Binding-site contacts:
Ligand atom C9 contacts residue GLU166 of chain 2.A at 4.0 Å.
Ligand atom O2 contacts residue HIS172 of chain 2.A at 4.1 Å.
Ligand atom C6 contacts residue GLU166 of chain 2.A at 3.9 Å.
Ligand atom C8 contacts residue PHE140 of chain 2.A at 3.7 Å (hydrophobic).
Ligand atom O2 contacts residue SER144 of chain 2.A at 3.5 Å (h-bond).
Ligand atom O3 contacts residue GLU166 of chain 2.A at 3.4 Å (salt-bridge).
Ligand atom C10 contacts residue CYS145 of chain 2.A at 3.9 Å (hydrophobic).
Ligand atom C13 contacts residue HIS164 of chain 2.A at 3.5 Å.
Ligand atom O3 contacts residue MET165 of chain 2.A at 3.2 Å.
Ligand atom C10 contacts residue ASN142 of chain 2.A at 4.0 Å.
Ligand atom O2 contacts residue GLU166 of chain 2.A at 3.8 Å.
Ligand atom C8 contacts residue HIS163 of chain 2.A at 3.8 Å.
Ligand atom BR1 contacts residue ASP187 of chain 2.A at 3.0 Å.
Ligand atom C7 contacts residue GLU166 of chain 2.A at 3.5 Å.
Ligand atom C14 contacts residue HIS41 of chain 2.A at 3.2 Å.
Ligand atom BR1 contacts residue TYR54 of chain 2.A at 3.6 Å.
Ligand atom C8 contacts residue GLU166 of chain 2.A at 3.7 Å.
Ligand atom C12 contacts residue HIS164 of chain 2.A at 3.2 Å.
Ligand atom C9 contacts residue HIS163 of chain 2.A at 3.7 Å.
Ligand atom C9 contacts residue CYS145 of chain 2.A at 3.7 Å (hydrophobic).
Ligand atom C14 contacts residue MET49 of chain 2.A at 3.8 Å (hydrophobic).
Ligand atom BR1 contacts residue MET49 of chain 2.A at 3.5 Å.
Ligand atom C4 contacts residue ASN142 of chain 2.A at 3.8 Å.
Ligand atom BR1 contacts residue HIS41 of chain 2.A at 3.7 Å.
Ligand atom O2 contacts residue LEU141 of chain 2.A at 3.6 Å.
Ligand atom O2 contacts residue HIS163 of chain 2.A at 3.0 Å (h-bond).
Ligand atom C13 contacts residue MET165 of chain 2.A at 4.0 Å (hydrophobic).
Ligand atom C7 contacts residue LEU141 of chain 2.A at 4.0 Å (hydrophobic).
Ligand atom N1 contacts residue GLU166 of chain 2.A at 3.5 Å (salt-bridge).
Ligand atom O2 contacts residue PHE140 of chain 2.A at 2.9 Å (h-bond).
Ligand atom C7 contacts residue ASN142 of chain 2.A at 4.0 Å.
Ligand atom C7 contacts residue PHE140 of chain 2.A at 3.6 Å (hydrophobic).
Ligand atom BR1 contacts residue ARG188 of chain 2.A at 3.7 Å.
Ligand atom C12 contacts residue CYS145 of chain 2.A at 4.0 Å (hydrophobic).
Ligand atom C13 contacts residue HIS41 of chain 2.A at 3.3 Å.
Ligand atom C2 contacts residue GLU166 of chain 2.A at 3.9 Å.
Ligand atom C5 contacts residue ASN142 of chain 2.A at 3.9 Å.
Ligand atom C8 contacts residue LEU141 of chain 2.A at 3.8 Å (hydrophobic).
Ligand atom C12 contacts residue HIS41 of chain 2.A at 3.3 Å.
Ligand atom C1 contacts residue GLU166 of chain 2.A at 3.2 Å.

A protein and the small-molecule ligand that binds it are described below.
Small molecule (SMILES): CC(=O)N[C@@H](Cc1ccc(O)cc1)C(=O)NCC#CBr

Sequence of chain 2.A:
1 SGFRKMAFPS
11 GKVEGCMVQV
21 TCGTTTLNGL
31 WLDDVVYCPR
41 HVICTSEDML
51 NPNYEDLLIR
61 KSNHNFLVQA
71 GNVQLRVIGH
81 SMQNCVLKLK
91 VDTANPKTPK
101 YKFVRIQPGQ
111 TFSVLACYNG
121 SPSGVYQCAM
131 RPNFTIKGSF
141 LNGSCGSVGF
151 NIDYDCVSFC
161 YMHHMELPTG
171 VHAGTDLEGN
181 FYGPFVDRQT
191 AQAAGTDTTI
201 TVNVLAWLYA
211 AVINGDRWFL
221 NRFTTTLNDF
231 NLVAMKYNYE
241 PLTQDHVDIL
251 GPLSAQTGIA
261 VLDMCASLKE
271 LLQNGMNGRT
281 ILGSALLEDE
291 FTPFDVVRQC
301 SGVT

Sequence of chain 1.A:
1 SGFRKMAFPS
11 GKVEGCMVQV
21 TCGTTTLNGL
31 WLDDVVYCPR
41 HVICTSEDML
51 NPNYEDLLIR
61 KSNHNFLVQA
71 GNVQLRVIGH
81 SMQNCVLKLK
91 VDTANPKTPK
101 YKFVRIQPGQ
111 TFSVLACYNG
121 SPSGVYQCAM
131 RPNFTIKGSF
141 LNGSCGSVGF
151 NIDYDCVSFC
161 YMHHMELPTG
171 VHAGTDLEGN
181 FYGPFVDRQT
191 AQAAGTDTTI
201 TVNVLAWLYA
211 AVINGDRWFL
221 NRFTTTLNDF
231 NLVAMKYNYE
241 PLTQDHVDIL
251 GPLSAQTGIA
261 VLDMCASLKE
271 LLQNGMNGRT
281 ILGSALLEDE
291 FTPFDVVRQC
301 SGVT